Binding-site contacts:
Ligand atom O5 contacts residue ASN184 of chain 1.A at 2.4 Å (h-bond).
Ligand atom C4 contacts residue ASN184 of chain 1.A at 4.0 Å.
Ligand atom C5 contacts residue ASN184 of chain 1.A at 3.0 Å.
Ligand atom C7 contacts residue ASN184 of chain 1.A at 4.4 Å.
Ligand atom O4 contacts residue ASN184 of chain 1.A at 4.2 Å.
Ligand atom C1 contacts residue ASN184 of chain 1.A at 1.4 Å.
Ligand atom N2 contacts residue ASN184 of chain 1.A at 3.3 Å (h-bond).
Ligand atom O6 contacts residue ASN184 of chain 1.A at 4.5 Å.
Ligand atom C2 contacts residue ASN184 of chain 1.A at 2.8 Å.
Ligand atom C3 contacts residue ASN184 of chain 1.A at 3.9 Å.
Ligand atom C6 contacts residue ASN184 of chain 1.A at 3.8 Å.

A small-molecule ligand and the protein it binds are described below.
Small molecule (SMILES): CC(=O)N[C@H]1[C@H](O[C@H]2[C@H](O)[C@@H](NC(C)=O)CO[C@@H]2CO)O[C@H](CO)[C@@H](O)[C@@H]1O

Sequence of chain 1.A:
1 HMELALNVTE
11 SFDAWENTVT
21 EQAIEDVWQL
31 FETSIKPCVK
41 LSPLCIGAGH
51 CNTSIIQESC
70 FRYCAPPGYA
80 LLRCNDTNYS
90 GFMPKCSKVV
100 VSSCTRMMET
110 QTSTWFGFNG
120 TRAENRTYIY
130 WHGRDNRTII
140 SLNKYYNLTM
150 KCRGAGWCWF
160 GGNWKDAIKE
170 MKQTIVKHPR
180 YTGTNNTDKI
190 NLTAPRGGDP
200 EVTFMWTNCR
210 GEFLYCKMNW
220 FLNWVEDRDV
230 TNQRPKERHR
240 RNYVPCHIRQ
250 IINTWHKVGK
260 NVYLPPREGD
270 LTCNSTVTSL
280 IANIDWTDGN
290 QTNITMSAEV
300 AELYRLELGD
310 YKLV